Binding-site contacts:
Ligand atom O6 contacts residue TYR19 of chain 1.C at 4.2 Å.
Ligand atom C4 contacts residue ASN52 of chain 1.C at 4.2 Å.
Ligand atom O6 contacts residue ASN52 of chain 1.C at 4.4 Å.
Ligand atom C3 contacts residue ASN52 of chain 1.C at 3.8 Å.
Ligand atom O5 contacts residue ASN52 of chain 1.C at 2.2 Å (h-bond).
Ligand atom C1 contacts residue ASN52 of chain 1.C at 1.4 Å.
Ligand atom C8 contacts residue ASN52 of chain 1.C at 4.3 Å.
Ligand atom C7 contacts residue ASN52 of chain 1.C at 4.1 Å.
Ligand atom C5 contacts residue ASN52 of chain 1.C at 3.5 Å.
Ligand atom N2 contacts residue ASN52 of chain 1.C at 3.1 Å (h-bond).
Ligand atom C2 contacts residue ASN52 of chain 1.C at 2.5 Å.

Sequence of chain 1.C:
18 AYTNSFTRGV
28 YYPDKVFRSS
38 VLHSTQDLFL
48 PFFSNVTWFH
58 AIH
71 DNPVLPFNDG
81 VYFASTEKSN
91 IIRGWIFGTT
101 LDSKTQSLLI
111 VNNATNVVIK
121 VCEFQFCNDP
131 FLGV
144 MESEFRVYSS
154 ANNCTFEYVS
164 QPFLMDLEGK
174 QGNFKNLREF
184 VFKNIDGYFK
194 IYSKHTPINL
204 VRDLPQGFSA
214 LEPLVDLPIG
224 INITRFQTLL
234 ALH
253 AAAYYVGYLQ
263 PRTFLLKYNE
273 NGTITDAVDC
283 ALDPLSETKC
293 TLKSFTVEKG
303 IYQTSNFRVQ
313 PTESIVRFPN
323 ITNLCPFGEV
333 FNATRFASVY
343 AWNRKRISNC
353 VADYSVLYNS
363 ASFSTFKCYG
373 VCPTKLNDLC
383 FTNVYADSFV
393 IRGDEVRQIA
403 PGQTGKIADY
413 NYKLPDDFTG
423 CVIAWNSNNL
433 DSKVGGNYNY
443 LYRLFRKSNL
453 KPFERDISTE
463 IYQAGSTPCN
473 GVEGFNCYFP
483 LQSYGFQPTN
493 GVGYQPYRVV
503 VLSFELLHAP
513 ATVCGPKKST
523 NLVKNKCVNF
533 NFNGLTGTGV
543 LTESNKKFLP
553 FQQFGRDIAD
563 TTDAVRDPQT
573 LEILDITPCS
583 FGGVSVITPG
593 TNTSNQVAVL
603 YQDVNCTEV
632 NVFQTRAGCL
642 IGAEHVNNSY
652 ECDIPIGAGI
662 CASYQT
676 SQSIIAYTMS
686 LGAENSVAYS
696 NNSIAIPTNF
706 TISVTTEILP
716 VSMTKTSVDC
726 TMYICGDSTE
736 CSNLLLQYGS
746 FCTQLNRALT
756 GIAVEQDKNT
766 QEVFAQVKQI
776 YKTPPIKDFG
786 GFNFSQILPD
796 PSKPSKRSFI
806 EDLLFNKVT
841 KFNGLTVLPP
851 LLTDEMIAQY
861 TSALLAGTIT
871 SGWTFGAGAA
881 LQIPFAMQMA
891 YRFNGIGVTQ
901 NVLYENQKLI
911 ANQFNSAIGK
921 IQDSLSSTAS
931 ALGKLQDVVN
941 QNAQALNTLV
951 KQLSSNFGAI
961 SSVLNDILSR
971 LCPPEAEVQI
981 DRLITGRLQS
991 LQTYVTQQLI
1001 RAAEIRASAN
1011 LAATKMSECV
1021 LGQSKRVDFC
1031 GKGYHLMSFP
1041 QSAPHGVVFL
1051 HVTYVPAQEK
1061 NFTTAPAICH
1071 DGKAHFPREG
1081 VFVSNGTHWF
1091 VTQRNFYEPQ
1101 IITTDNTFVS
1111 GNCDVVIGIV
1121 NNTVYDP

This small molecule binds to this protein.
Small molecule (SMILES): CC(=O)N[C@@H]1[C@@H](O)[C@H](O)[C@@H](CO)O[C@H]1O